Sequence of chain 3.B:
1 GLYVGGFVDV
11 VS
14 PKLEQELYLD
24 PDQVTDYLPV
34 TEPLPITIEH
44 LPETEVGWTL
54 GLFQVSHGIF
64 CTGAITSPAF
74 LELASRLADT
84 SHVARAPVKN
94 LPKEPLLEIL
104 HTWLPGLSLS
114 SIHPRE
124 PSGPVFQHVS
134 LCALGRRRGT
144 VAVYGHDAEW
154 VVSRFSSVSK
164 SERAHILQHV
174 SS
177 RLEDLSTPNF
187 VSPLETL

Binding-site contacts:
Ligand atom C19 contacts residue LEU80 of chain 3.B at 4.0 Å (hydrophobic).
Ligand atom C20 contacts residue LEU76 of chain 3.B at 3.4 Å (hydrophobic).
Ligand atom C57 contacts residue ALA77 of chain 3.B at 4.0 Å (hydrophobic).
Ligand atom C9 contacts residue SER188 of chain 3.B at 3.5 Å.
Ligand atom O29 contacts residue LEU80 of chain 3.B at 3.8 Å.
Ligand atom C47 contacts residue LEU103 of chain 3.B at 3.6 Å (hydrophobic).
Ligand atom C9 contacts residue LEU190 of chain 3.B at 3.9 Å (hydrophobic).
Ligand atom O11 contacts residue SER188 of chain 3.B at 2.5 Å (h-bond).
Ligand atom C15 contacts residue PRO189 of chain 3.B at 3.8 Å (hydrophobic).
Ligand atom C4 contacts residue LEU190 of chain 3.B at 3.7 Å (hydrophobic).
Ligand atom C20 contacts residue LEU80 of chain 3.B at 3.9 Å (hydrophobic).
Ligand atom C33 contacts residue ALA87 of chain 3.B at 3.5 Å (hydrophobic).
Ligand atom C4 contacts residue SER188 of chain 3.B at 4.0 Å.
Ligand atom C19 contacts residue LEU76 of chain 3.B at 3.6 Å (hydrophobic).
Ligand atom C41 contacts residue TRP106 of chain 3.B at 3.7 Å (hydrophobic).
Ligand atom N8 contacts residue LEU80 of chain 3.B at 3.6 Å.
Ligand atom C33 contacts residue VAL86 of chain 3.B at 3.6 Å (hydrophobic).
Ligand atom C57 contacts residue LEU80 of chain 3.B at 3.8 Å (hydrophobic).
Ligand atom C28 contacts residue LEU80 of chain 3.B at 3.6 Å (hydrophobic).
Ligand atom C7 contacts residue LEU80 of chain 3.B at 3.9 Å (hydrophobic).
Ligand atom C37 contacts residue NJQ1 of chain 3.J at 3.7 Å.
Ligand atom C22 contacts residue PRO189 of chain 3.B at 3.8 Å (hydrophobic).
Ligand atom C47 contacts residue ILE102 of chain 3.B at 3.8 Å (hydrophobic).
Ligand atom C18 contacts residue PHE73 of chain 3.B at 4.0 Å (hydrophobic).
Ligand atom C48 contacts residue LEU107 of chain 3.B at 3.9 Å (hydrophobic).
Ligand atom C44 contacts residue ILE102 of chain 3.B at 3.9 Å (hydrophobic).
Ligand atom C3 contacts residue LEU190 of chain 3.B at 3.7 Å (hydrophobic).
Ligand atom C34 contacts residue ALA87 of chain 3.B at 3.9 Å (hydrophobic).
Ligand atom O11 contacts residue LEU190 of chain 3.B at 3.8 Å.
Ligand atom C57 contacts residue ILE102 of chain 3.B at 3.7 Å (hydrophobic).
Ligand atom C30 contacts residue LEU80 of chain 3.B at 3.8 Å (hydrophobic).
Ligand atom C21 contacts residue PRO189 of chain 3.B at 3.5 Å (hydrophobic).
Ligand atom C47 contacts residue ALA77 of chain 3.B at 3.9 Å (hydrophobic).
Ligand atom C6 contacts residue LEU80 of chain 3.B at 4.0 Å (hydrophobic).
Ligand atom C34 contacts residue TRP106 of chain 3.B at 3.7 Å (hydrophobic).
Ligand atom N36 contacts residue LEU80 of chain 3.B at 3.9 Å.
Ligand atom C48 contacts residue LEU103 of chain 3.B at 3.9 Å (hydrophobic).
Ligand atom C3 contacts residue SER188 of chain 3.B at 3.4 Å.
Ligand atom C32 contacts residue VAL86 of chain 3.B at 3.8 Å (hydrophobic).
Ligand atom C21 contacts residue NJQ1 of chain 3.J at 3.9 Å.

The small molecule below binds the protein below.
Small molecule (SMILES): O=C(O)c1ccc(NC(=O)c2cccc(CC3CCCCC3)n2)c(Cc2ccccc2)c1